This small molecule binds to this protein.
Small molecule (SMILES): N[C@H](CS)C(=O)O

Sequence of chain 1.A:
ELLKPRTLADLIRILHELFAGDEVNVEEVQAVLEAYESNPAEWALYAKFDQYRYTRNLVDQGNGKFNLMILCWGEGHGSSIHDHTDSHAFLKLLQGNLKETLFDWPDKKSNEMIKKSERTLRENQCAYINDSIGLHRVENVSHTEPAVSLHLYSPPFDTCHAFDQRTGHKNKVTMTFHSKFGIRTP

Binding-site contacts:
Ligand atom C contacts residue FE1 of chain 1.B at 4.3 Å.
Ligand atom OXT contacts residue ARG60 of chain 1.A at 4.3 Å.
Ligand atom N contacts residue FE1 of chain 1.B at 2.0 Å.
Ligand atom N contacts residue HIS88 of chain 1.A at 3.5 Å (h-bond).
Ligand atom OXT contacts residue TYR58 of chain 1.A at 2.7 Å (h-bond).
Ligand atom N contacts residue HIS86 of chain 1.A at 1.6 Å (h-bond).
Ligand atom C contacts residue SER83 of chain 1.A at 4.5 Å.
Ligand atom SG contacts residue LEU95 of chain 1.A at 4.4 Å.
Ligand atom CB contacts residue TYR157 of chain 1.A at 3.4 Å (hydrophobic).
Ligand atom C contacts residue HIS86 of chain 1.A at 3.7 Å.
Ligand atom C contacts residue TYR58 of chain 1.A at 3.2 Å (hydrophobic).
Ligand atom CA contacts residue HIS86 of chain 1.A at 3.0 Å.
Ligand atom CA contacts residue TYR157 of chain 1.A at 3.6 Å (hydrophobic).
Ligand atom OXT contacts residue LEU75 of chain 1.A at 3.9 Å.
Ligand atom SG contacts residue HIS155 of chain 1.A at 3.4 Å (h-bond).
Ligand atom SG contacts residue TYR157 of chain 1.A at 3.3 Å (h-bond).
Ligand atom O contacts residue TYR58 of chain 1.A at 2.9 Å (h-bond).
Ligand atom CB contacts residue HIS86 of chain 1.A at 3.8 Å.
Ligand atom CB contacts residue FE1 of chain 1.B at 3.1 Å.
Ligand atom SG contacts residue FE1 of chain 1.B at 2.2 Å.
Ligand atom SG contacts residue HIS88 of chain 1.A at 3.8 Å.
Ligand atom O contacts residue HIS86 of chain 1.A at 3.1 Å.
Ligand atom OXT contacts residue MET179 of chain 1.A at 4.0 Å.
Ligand atom CB contacts residue LEU75 of chain 1.A at 3.9 Å (hydrophobic).
Ligand atom N contacts residue HIS140 of chain 1.A at 3.6 Å (h-bond).
Ligand atom CA contacts residue FE1 of chain 1.B at 3.0 Å.
Ligand atom CB contacts residue HIS155 of chain 1.A at 3.6 Å.
Ligand atom C contacts residue LEU75 of chain 1.A at 4.3 Å (hydrophobic).
Ligand atom SG contacts residue HIS86 of chain 1.A at 3.8 Å.
Ligand atom CA contacts residue HIS88 of chain 1.A at 4.5 Å.
Ligand atom O contacts residue SER83 of chain 1.A at 3.2 Å.
Ligand atom O contacts residue TRP77 of chain 1.A at 4.5 Å.
Ligand atom SG contacts residue HIS140 of chain 1.A at 3.5 Å (h-bond).